Binding-site contacts:
Ligand atom O5' contacts residue TRP201 of chain 34.A at 3.6 Å.
Ligand atom OP1 contacts residue PRO423 of chain 34.A at 3.6 Å.
Ligand atom O4' contacts residue TRP201 of chain 34.A at 4.5 Å.
Ligand atom C5' contacts residue TRP201 of chain 34.A at 3.5 Å (hydrophobic).
Ligand atom C1' contacts residue TRP201 of chain 34.A at 4.5 Å (hydrophobic).
Ligand atom N4 contacts residue ASP199 of chain 34.A at 4.0 Å.
Ligand atom N1 contacts residue TRP201 of chain 34.A at 4.0 Å.
Ligand atom C3' contacts residue TRP201 of chain 34.A at 4.1 Å (hydrophobic).
Ligand atom N3 contacts residue TRP201 of chain 34.A at 3.6 Å.
Ligand atom N4 contacts residue GLY198 of chain 34.A at 3.8 Å.
Ligand atom O2 contacts residue TRP201 of chain 34.A at 4.3 Å.
Ligand atom N4 contacts residue TRP201 of chain 34.A at 3.8 Å.
Ligand atom O2 contacts residue LEU197 of chain 34.A at 4.0 Å.
Ligand atom C1' contacts residue LYS682 of chain 34.A at 4.5 Å.
Ligand atom C4' contacts residue TRP201 of chain 34.A at 4.3 Å (hydrophobic).
Ligand atom C3' contacts residue LYS682 of chain 34.A at 3.8 Å.
Ligand atom C2' contacts residue TRP201 of chain 34.A at 3.6 Å (hydrophobic).
Ligand atom C5 contacts residue TRP201 of chain 34.A at 3.4 Å (hydrophobic).
Ligand atom C4 contacts residue TRP201 of chain 34.A at 3.3 Å (hydrophobic).
Ligand atom C6 contacts residue TRP201 of chain 34.A at 3.5 Å (hydrophobic).
Ligand atom O3' contacts residue LYS682 of chain 34.A at 3.1 Å (salt-bridge).
Ligand atom C2' contacts residue LYS682 of chain 34.A at 3.6 Å.
Ligand atom C2 contacts residue TRP201 of chain 34.A at 3.9 Å (hydrophobic).
Ligand atom O2 contacts residue LYS682 of chain 34.A at 4.2 Å.

The protein below binds the small molecule below.
Small molecule (SMILES): Nc1ccn([C@H]2C[C@H](O)[C@@H](COP(=O)(O)O)O2)c(=O)n1

Sequence of chain 34.A:
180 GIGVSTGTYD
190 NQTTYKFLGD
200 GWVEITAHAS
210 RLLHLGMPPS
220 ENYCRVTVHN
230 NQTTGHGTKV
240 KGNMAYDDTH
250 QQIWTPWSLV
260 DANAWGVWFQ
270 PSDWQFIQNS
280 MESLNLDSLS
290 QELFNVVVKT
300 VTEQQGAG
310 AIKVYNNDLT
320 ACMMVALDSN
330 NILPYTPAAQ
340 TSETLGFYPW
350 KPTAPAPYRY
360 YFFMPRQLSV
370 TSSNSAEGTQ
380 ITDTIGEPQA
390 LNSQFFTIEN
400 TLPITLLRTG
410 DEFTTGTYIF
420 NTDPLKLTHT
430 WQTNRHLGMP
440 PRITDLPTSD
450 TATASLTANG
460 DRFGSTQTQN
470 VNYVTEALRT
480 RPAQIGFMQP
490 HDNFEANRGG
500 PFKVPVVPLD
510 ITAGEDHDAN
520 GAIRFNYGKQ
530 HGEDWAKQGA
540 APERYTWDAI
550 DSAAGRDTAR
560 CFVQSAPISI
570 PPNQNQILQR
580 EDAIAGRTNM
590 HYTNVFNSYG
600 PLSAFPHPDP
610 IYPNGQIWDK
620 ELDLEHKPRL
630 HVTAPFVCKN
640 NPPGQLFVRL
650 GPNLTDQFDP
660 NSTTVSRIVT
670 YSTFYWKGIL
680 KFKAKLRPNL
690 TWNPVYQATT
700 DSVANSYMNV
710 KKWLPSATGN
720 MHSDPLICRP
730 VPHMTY